The small molecule below binds the protein below.
Small molecule (SMILES): CC(=O)N[C@@H]1[C@@H](O)[C@H](O)[C@@H](CO)O[C@H]1O

Binding-site contacts:
Ligand atom C5 contacts residue ASN1134 of chain 1.B at 3.8 Å.
Ligand atom C6 contacts residue NAG1 of chain 1.CB at 3.1 Å.
Ligand atom C4 contacts residue NAG1 of chain 1.CB at 2.9 Å.
Ligand atom C3 contacts residue NAG1 of chain 1.CB at 3.5 Å.
Ligand atom C2 contacts residue ASN1134 of chain 1.B at 2.4 Å.
Ligand atom C3 contacts residue ASN1134 of chain 1.B at 3.7 Å.
Ligand atom O4 contacts residue NAG1 of chain 1.CB at 1.7 Å.
Ligand atom O6 contacts residue NAG1 of chain 1.CB at 3.7 Å.
Ligand atom N2 contacts residue ASN1134 of chain 1.B at 2.7 Å (h-bond).
Ligand atom C5 contacts residue NAG1 of chain 1.CB at 4.0 Å.
Ligand atom O3 contacts residue NAG1 of chain 1.CB at 3.2 Å.
Ligand atom C1 contacts residue ASN1134 of chain 1.B at 1.4 Å.
Ligand atom C4 contacts residue ASN1134 of chain 1.B at 4.2 Å.
Ligand atom O5 contacts residue ASN1134 of chain 1.B at 2.5 Å (h-bond).
Ligand atom O7 contacts residue ASN1134 of chain 1.B at 3.7 Å.
Ligand atom C8 contacts residue ASN1134 of chain 1.B at 4.4 Å.
Ligand atom C7 contacts residue ASN1134 of chain 1.B at 3.4 Å.

Sequence of chain 1.B:
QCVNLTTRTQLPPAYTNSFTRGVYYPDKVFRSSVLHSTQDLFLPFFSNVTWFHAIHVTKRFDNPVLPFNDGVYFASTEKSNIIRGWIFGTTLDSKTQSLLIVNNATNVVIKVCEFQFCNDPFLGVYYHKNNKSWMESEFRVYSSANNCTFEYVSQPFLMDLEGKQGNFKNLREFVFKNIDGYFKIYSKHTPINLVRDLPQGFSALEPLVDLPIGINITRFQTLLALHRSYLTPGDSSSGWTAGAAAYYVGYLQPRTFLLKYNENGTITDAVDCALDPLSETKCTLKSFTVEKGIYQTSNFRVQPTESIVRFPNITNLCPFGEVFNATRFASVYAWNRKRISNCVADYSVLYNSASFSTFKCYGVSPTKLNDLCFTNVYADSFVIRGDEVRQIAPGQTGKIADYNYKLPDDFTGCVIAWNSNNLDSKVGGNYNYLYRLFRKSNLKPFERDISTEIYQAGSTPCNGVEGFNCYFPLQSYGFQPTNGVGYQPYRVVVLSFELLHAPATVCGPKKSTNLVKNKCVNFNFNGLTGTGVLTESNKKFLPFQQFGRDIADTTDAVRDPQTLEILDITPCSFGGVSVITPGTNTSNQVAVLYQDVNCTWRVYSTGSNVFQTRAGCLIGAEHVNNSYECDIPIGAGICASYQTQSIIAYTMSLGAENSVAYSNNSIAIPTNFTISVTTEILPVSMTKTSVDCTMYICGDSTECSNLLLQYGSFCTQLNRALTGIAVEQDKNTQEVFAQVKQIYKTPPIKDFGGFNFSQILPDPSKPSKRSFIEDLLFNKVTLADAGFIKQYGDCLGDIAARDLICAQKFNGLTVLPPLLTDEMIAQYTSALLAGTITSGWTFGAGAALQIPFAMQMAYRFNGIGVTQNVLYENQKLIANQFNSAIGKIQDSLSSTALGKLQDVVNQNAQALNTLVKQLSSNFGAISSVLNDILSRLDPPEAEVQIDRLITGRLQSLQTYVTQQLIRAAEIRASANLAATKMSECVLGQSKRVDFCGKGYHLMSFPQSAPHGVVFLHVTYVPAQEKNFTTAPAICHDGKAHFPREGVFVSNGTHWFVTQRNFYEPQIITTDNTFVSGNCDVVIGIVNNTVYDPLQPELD